Sequence of chain 1.D:
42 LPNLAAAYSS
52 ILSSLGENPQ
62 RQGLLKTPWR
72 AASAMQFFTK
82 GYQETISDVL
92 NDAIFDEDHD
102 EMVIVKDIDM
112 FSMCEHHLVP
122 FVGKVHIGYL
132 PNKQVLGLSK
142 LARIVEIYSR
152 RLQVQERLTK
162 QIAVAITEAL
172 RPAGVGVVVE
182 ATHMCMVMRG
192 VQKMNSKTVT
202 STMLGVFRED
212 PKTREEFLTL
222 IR

This protein binds this small molecule.
Small molecule (SMILES): Nc1nc2c([nH]c(=O)n2[C@@H]2O[C@H](CO[P](=O)(O)O[P](=O)(O)OP(=O)(O)O)[C@@H](O)[C@H]2O)c(=O)[nH]1

Sequence of chain 1.C:
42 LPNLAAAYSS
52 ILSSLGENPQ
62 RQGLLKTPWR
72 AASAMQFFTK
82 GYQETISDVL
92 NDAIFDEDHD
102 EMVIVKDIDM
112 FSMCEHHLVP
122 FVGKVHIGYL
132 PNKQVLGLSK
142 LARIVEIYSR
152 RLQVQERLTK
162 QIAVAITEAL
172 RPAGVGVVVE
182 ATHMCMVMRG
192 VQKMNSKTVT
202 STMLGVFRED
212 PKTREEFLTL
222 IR

Binding-site contacts:
Ligand atom O3B contacts residue LYS141 of chain 1.D at 3.3 Å (salt-bridge).
Ligand atom O2' contacts residue GLY138 of chain 1.D at 3.1 Å.
Ligand atom O5' contacts residue LYS141 of chain 1.D at 3.1 Å (salt-bridge).
Ligand atom O3' contacts residue SER140 of chain 1.D at 3.4 Å.
Ligand atom N1 contacts residue VAL155 of chain 1.C at 3.4 Å.
Ligand atom C4' contacts residue HIS117 of chain 1.C at 3.5 Å.
Ligand atom O1G contacts residue ARG190 of chain 1.C at 2.4 Å (salt-bridge).
Ligand atom C2 contacts residue LEU139 of chain 1.D at 3.5 Å (hydrophobic).
Ligand atom C5' contacts residue ARG71 of chain 1.I at 3.4 Å.
Ligand atom O3' contacts residue LYS141 of chain 1.D at 2.5 Å (salt-bridge).
Ligand atom O2G contacts residue SER140 of chain 1.D at 2.6 Å (h-bond).
Ligand atom PG contacts residue ARG144 of chain 1.D at 3.4 Å.
Ligand atom O2' contacts residue LEU139 of chain 1.D at 2.6 Å (h-bond).
Ligand atom C2 contacts residue GLU157 of chain 1.C at 3.5 Å.
Ligand atom O8 contacts residue HIS118 of chain 1.C at 3.3 Å (h-bond).
Ligand atom N1 contacts residue GLU157 of chain 1.C at 3.2 Å (salt-bridge).
Ligand atom O4' contacts residue HIS117 of chain 1.C at 2.5 Å (h-bond).
Ligand atom C3' contacts residue LYS141 of chain 1.D at 3.5 Å.
Ligand atom N7 contacts residue CYS115 of chain 1.C at 3.0 Å (h-bond).
Ligand atom O2G contacts residue LYS141 of chain 1.D at 3.3 Å (salt-bridge).
Ligand atom O2' contacts residue SER140 of chain 1.D at 2.4 Å (h-bond).
Ligand atom O2A contacts residue LYS141 of chain 1.D at 3.0 Å (salt-bridge).
Ligand atom O1B contacts residue HIS118 of chain 1.C at 2.4 Å (h-bond).
Ligand atom O8 contacts residue CYS115 of chain 1.C at 3.4 Å (h-bond).
Ligand atom N2 contacts residue GLU157 of chain 1.C at 2.8 Å (salt-bridge).
Ligand atom N7 contacts residue ZN1 of chain 1.X at 3.4 Å.
Ligand atom C8 contacts residue CYS115 of chain 1.C at 3.5 Å (hydrophobic).
Ligand atom O6 contacts residue VAL155 of chain 1.C at 3.4 Å.
Ligand atom O2G contacts residue ARG144 of chain 1.D at 3.1 Å (salt-bridge).
Ligand atom C8 contacts residue HIS117 of chain 1.C at 3.5 Å.
Ligand atom O8 contacts residue CYS186 of chain 1.C at 3.4 Å (h-bond).
Ligand atom C1' contacts residue HIS117 of chain 1.C at 3.5 Å.
Ligand atom O3G contacts residue ARG144 of chain 1.D at 2.5 Å (salt-bridge).
Ligand atom O6 contacts residue GLN156 of chain 1.C at 2.9 Å (h-bond).
Ligand atom N9 contacts residue HIS117 of chain 1.C at 3.4 Å (h-bond).
Ligand atom C8 contacts residue ZN1 of chain 1.X at 3.1 Å.
Ligand atom O8 contacts residue ZN1 of chain 1.X at 2.2 Å.
Ligand atom O6 contacts residue HIS184 of chain 1.C at 3.5 Å.
Ligand atom N3 contacts residue LEU139 of chain 1.D at 3.5 Å (h-bond).
Ligand atom O1A contacts residue ARG71 of chain 1.I at 3.2 Å (salt-bridge).

Sequence of chain 1.I:
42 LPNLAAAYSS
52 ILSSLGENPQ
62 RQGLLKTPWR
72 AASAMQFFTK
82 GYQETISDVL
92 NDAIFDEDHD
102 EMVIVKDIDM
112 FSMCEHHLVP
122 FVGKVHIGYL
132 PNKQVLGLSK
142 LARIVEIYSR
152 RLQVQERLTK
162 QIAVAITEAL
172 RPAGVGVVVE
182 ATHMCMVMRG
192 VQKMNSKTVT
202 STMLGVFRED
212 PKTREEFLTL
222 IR